Sequence of chain 1.I:
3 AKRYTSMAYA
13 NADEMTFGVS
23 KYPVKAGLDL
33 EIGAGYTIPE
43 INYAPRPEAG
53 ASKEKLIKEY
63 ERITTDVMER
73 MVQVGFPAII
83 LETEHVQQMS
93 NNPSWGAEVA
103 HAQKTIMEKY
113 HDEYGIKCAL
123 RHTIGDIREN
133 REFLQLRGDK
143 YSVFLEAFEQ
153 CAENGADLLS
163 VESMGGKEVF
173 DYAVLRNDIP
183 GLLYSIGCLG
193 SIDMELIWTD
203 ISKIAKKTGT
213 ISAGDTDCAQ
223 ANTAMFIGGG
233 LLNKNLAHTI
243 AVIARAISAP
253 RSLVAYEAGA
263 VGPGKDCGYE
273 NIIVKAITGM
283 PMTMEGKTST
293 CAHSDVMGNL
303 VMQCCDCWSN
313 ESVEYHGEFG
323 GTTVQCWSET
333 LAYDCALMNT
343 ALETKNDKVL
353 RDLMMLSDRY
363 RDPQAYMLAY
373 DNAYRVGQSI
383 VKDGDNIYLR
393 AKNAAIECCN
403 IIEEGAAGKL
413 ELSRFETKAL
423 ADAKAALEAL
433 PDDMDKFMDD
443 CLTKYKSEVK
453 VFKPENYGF

Binding-site contacts:
Ligand atom N23 contacts residue HIS136 of chain 1.J at 3.0 Å (h-bond).
Ligand atom O5B contacts residue ALA208 of chain 1.J at 3.0 Å.
Ligand atom C2B contacts residue GLY211 of chain 1.J at 3.3 Å.
Ligand atom O51 contacts residue ASP137 of chain 1.J at 3.4 Å (salt-bridge).
Ligand atom O6R contacts residue ALA231 of chain 1.J at 3.5 Å.
Ligand atom O44 contacts residue GLY133 of chain 1.J at 3.2 Å (h-bond).
Ligand atom N52 contacts residue ILE138 of chain 1.J at 3.4 Å (h-bond).
Ligand atom O63 contacts residue PHE321 of chain 1.K at 3.4 Å (h-bond).
Ligand atom C4B contacts residue GLY180 of chain 1.J at 3.4 Å.
Ligand atom C7B contacts residue GLY228 of chain 1.J at 3.2 Å.
Ligand atom O2 contacts residue GLY139 of chain 1.J at 3.5 Å.
Ligand atom C32 contacts residue THR185 of chain 1.J at 3.4 Å.
Ligand atom O4 contacts residue GLY139 of chain 1.J at 3.4 Å.
Ligand atom N22 contacts residue HIS136 of chain 1.J at 3.1 Å (h-bond).
Ligand atom CO contacts residue HIS136 of chain 1.J at 2.4 Å.
Ligand atom O28 contacts residue SER314 of chain 1.I at 3.5 Å (h-bond).
Ligand atom C6B contacts residue GLY228 of chain 1.J at 3.5 Å.
Ligand atom C2R contacts residue GLU229 of chain 1.J at 3.3 Å.
Ligand atom O5 contacts residue GLY212 of chain 1.J at 2.9 Å (h-bond).
Ligand atom N24 contacts residue HIS136 of chain 1.J at 3.2 Å (h-bond).
Ligand atom N33 contacts residue THR185 of chain 1.J at 2.9 Å (h-bond).
Ligand atom C53 contacts residue THR225 of chain 1.I at 3.1 Å.
Ligand atom N52 contacts residue ASP137 of chain 1.J at 3.1 Å (salt-bridge).
Ligand atom C42 contacts residue VAL135 of chain 1.J at 3.5 Å (hydrophobic).
Ligand atom C54 contacts residue PHE228 of chain 1.I at 3.0 Å (hydrophobic).
Ligand atom C20 contacts residue HIS136 of chain 1.J at 3.3 Å.
Ligand atom C35 contacts residue MET184 of chain 1.J at 3.4 Å (hydrophobic).
Ligand atom O4 contacts residue LEU183 of chain 1.J at 3.3 Å.
Ligand atom O8R contacts residue ALA231 of chain 1.J at 3.3 Å (h-bond).
Ligand atom O34 contacts residue THR185 of chain 1.J at 3.0 Å (h-bond).
Ligand atom O7R contacts residue GLY211 of chain 1.J at 2.8 Å (h-bond).
Ligand atom O63 contacts residue ALA294 of chain 1.I at 3.2 Å (h-bond).
Ligand atom C50 contacts residue ILE138 of chain 1.J at 3.5 Å (hydrophobic).
Ligand atom N1B contacts residue GLY211 of chain 1.J at 3.5 Å (h-bond).
Ligand atom C47 contacts residue LYS169 of chain 1.I at 3.3 Å.
Ligand atom O44 contacts residue VAL135 of chain 1.J at 2.9 Å (h-bond).
Ligand atom O51 contacts residue ILE138 of chain 1.J at 2.9 Å (h-bond).
Ligand atom N3B contacts residue THR181 of chain 1.J at 2.7 Å (h-bond).
Ligand atom C1R contacts residue GLU229 of chain 1.J at 3.3 Å.
Ligand atom N21 contacts residue HIS136 of chain 1.J at 3.1 Å (h-bond).

Sequence of chain 1.K:
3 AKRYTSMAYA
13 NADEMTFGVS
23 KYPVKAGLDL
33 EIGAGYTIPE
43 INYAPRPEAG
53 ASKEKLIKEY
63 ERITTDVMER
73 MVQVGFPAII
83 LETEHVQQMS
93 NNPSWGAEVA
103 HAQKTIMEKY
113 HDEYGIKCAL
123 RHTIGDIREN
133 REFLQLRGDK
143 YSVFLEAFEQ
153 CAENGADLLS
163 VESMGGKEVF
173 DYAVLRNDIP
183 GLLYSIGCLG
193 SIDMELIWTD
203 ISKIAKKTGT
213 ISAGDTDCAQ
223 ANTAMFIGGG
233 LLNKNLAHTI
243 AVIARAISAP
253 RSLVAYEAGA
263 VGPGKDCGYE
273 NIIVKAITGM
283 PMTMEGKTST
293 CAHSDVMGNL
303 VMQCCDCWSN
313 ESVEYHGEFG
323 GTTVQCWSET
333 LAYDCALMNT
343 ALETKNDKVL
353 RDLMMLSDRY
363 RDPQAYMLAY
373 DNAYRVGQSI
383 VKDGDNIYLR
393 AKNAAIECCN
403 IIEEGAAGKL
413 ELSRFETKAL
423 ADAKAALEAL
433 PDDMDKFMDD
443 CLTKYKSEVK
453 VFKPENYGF

Sequence of chain 1.J:
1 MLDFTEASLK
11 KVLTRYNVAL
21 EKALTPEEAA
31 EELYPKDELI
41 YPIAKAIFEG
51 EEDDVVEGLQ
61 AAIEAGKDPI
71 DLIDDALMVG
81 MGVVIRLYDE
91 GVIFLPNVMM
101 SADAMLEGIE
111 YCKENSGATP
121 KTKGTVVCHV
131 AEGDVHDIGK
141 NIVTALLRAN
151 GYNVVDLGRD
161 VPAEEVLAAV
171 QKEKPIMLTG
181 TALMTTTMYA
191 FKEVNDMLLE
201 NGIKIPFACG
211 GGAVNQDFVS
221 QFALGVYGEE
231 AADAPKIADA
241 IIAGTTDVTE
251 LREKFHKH

This small molecule binds to this protein.
Small molecule (SMILES): CC1=C2N3C(=CC4N5C(=C(C)C6N7[C@H]([C@H](CC(N)=O)[C@@]6(C)CCC(=O)NC[C@@H](C)O[P](=O)(O)O[C@H]6[C@@H](O)[C@@H](n8cnc9cc(O)ccc98)O[C@@H]6CO)[C@]6(C)N(C1[C@@H](CCC(N)=O)[C@]6(C)CC(N)=O)[Co]357)[C@@H](CCC(N)=O)C4(C)C)[C@@H](CCC(N)=O)[C@]2(C)CC(N)=O